Sequence of chain 1.C:
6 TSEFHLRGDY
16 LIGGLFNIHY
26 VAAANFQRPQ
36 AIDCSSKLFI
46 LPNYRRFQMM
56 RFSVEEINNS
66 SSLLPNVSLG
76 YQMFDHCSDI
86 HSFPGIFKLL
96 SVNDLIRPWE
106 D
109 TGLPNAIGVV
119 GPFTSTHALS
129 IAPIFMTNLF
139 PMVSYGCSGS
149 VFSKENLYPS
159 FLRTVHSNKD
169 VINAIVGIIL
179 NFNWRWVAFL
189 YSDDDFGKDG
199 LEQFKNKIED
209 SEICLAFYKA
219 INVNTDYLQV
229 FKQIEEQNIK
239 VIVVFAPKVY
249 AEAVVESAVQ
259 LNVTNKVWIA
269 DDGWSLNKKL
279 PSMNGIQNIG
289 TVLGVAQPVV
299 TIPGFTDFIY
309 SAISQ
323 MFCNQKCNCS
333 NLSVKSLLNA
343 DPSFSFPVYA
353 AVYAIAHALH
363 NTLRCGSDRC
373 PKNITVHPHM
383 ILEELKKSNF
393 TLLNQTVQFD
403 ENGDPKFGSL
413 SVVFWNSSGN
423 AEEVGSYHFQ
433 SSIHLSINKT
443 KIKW

The small molecule below binds the protein below.
Small molecule (SMILES): CC(=O)N[C@@H]1[C@@H](O)[C@H](O)[C@@H](CO)O[C@H]1O

Binding-site contacts:
Ligand atom C5 contacts residue ASN71 of chain 1.C at 3.6 Å.
Ligand atom C3 contacts residue ASN71 of chain 1.C at 3.8 Å.
Ligand atom O6 contacts residue LYS374 of chain 1.C at 4.3 Å.
Ligand atom C8 contacts residue ASN71 of chain 1.C at 3.6 Å.
Ligand atom C7 contacts residue ASN71 of chain 1.C at 3.4 Å.
Ligand atom C1 contacts residue ASN71 of chain 1.C at 1.4 Å.
Ligand atom O5 contacts residue ASN71 of chain 1.C at 2.3 Å (h-bond).
Ligand atom N2 contacts residue ASN71 of chain 1.C at 2.8 Å (h-bond).
Ligand atom O7 contacts residue ASN71 of chain 1.C at 4.3 Å.
Ligand atom C4 contacts residue ASN71 of chain 1.C at 4.2 Å.
Ligand atom C2 contacts residue ASN71 of chain 1.C at 2.4 Å.